Binding-site contacts:
Ligand atom O5 contacts residue ASN25 of chain 1.I at 2.4 Å (h-bond).
Ligand atom C5 contacts residue ASN25 of chain 1.I at 3.7 Å.
Ligand atom C2 contacts residue ASN25 of chain 1.I at 2.3 Å.
Ligand atom C4 contacts residue ASN25 of chain 1.I at 4.1 Å.
Ligand atom N2 contacts residue ASN25 of chain 1.I at 2.8 Å (h-bond).
Ligand atom C1 contacts residue ASN25 of chain 1.I at 1.4 Å.
Ligand atom C3 contacts residue ASN25 of chain 1.I at 3.7 Å.
Ligand atom O7 contacts residue ASN25 of chain 1.I at 2.9 Å (h-bond).
Ligand atom C7 contacts residue ASN25 of chain 1.I at 3.2 Å.

This protein binds this small molecule.
Small molecule (SMILES): CC(=O)N[C@@H]1[C@@H](O)[C@H](O)[C@@H](CO)O[C@H]1O

Sequence of chain 1.I:
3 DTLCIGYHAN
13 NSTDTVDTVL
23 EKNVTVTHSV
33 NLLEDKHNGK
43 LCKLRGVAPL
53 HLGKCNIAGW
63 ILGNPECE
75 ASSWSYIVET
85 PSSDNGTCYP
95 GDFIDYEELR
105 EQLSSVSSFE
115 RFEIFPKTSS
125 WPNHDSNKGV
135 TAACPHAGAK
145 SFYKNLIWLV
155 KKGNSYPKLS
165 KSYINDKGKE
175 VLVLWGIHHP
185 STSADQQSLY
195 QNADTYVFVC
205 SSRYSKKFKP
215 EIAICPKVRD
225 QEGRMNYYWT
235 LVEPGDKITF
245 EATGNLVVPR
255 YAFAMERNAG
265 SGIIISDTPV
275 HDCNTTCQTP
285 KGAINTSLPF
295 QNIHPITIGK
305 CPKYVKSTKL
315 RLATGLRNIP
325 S